Sequence of chain 1.B:
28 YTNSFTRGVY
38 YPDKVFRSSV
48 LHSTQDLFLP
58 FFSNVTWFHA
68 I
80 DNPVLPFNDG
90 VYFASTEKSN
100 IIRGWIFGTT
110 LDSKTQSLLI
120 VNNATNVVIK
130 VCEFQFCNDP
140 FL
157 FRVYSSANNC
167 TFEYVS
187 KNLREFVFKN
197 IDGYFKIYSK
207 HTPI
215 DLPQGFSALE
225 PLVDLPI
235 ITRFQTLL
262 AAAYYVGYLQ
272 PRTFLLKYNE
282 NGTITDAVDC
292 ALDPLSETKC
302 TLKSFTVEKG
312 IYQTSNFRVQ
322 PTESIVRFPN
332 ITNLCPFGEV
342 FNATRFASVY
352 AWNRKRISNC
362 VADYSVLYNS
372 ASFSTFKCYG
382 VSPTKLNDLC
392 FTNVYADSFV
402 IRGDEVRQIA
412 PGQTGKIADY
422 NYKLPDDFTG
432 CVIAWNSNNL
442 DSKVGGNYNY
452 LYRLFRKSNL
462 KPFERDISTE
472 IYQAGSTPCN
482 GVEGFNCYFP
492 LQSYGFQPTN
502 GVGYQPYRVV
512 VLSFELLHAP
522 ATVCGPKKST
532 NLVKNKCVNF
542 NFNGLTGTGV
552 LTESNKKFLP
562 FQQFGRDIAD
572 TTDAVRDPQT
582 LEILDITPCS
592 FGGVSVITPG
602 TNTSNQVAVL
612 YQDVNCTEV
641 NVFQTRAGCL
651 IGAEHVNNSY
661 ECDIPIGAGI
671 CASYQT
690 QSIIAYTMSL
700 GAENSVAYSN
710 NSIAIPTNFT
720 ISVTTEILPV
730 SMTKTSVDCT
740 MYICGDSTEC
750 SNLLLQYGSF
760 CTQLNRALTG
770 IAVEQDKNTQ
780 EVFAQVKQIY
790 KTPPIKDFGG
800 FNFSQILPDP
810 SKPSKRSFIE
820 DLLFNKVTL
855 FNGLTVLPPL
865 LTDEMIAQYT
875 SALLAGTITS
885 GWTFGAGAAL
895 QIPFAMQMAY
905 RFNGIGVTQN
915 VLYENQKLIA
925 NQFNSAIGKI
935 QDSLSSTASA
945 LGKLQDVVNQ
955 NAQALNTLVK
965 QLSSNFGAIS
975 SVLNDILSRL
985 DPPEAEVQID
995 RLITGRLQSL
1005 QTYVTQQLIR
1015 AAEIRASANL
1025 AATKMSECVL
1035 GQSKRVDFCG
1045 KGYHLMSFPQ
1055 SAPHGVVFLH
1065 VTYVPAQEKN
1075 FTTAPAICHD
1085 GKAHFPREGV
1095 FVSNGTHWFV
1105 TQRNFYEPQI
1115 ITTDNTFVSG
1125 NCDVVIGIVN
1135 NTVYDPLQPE

The small molecule below binds the protein below.
Small molecule (SMILES): CC(=O)N[C@H]1[C@H](O[C@H]2[C@H](O)[C@@H](NC(C)=O)CO[C@@H]2CO)O[C@H](CO)[C@@H](O)[C@@H]1O

Binding-site contacts:
Ligand atom C1 contacts residue THR1100 of chain 1.B at 4.2 Å.
Ligand atom C3 contacts residue HIS1101 of chain 1.B at 3.6 Å.
Ligand atom C1 contacts residue HIS1101 of chain 1.B at 3.8 Å.
Ligand atom C4 contacts residue ASN1098 of chain 1.B at 4.2 Å.
Ligand atom N2 contacts residue ASN1098 of chain 1.B at 2.8 Å (h-bond).
Ligand atom C5 contacts residue PHE1103 of chain 1.B at 3.9 Å (hydrophobic).
Ligand atom C7 contacts residue THR1100 of chain 1.B at 3.4 Å.
Ligand atom N2 contacts residue THR1100 of chain 1.B at 2.9 Å (h-bond).
Ligand atom C1 contacts residue PHE1103 of chain 1.B at 4.4 Å (hydrophobic).
Ligand atom O4 contacts residue HIS1101 of chain 1.B at 3.6 Å.
Ligand atom C3 contacts residue THR1100 of chain 1.B at 4.3 Å.
Ligand atom C4 contacts residue HIS1101 of chain 1.B at 3.9 Å.
Ligand atom C8 contacts residue ASN1098 of chain 1.B at 3.5 Å.
Ligand atom C2 contacts residue THR1100 of chain 1.B at 4.0 Å.
Ligand atom C8 contacts residue THR1100 of chain 1.B at 3.0 Å.
Ligand atom O5 contacts residue PHE1103 of chain 1.B at 3.6 Å.
Ligand atom O5 contacts residue HIS1101 of chain 1.B at 4.0 Å.
Ligand atom O7 contacts residue ASN1098 of chain 1.B at 3.1 Å (h-bond).
Ligand atom C3 contacts residue ASN1098 of chain 1.B at 3.7 Å.
Ligand atom C5 contacts residue ASN1098 of chain 1.B at 3.6 Å.
Ligand atom C2 contacts residue HIS1101 of chain 1.B at 4.3 Å.
Ligand atom C5 contacts residue HIS1101 of chain 1.B at 3.5 Å.
Ligand atom C6 contacts residue PHE1103 of chain 1.B at 3.8 Å (hydrophobic).
Ligand atom C2 contacts residue ASN1098 of chain 1.B at 2.4 Å.
Ligand atom C1 contacts residue ASN1098 of chain 1.B at 1.4 Å.
Ligand atom C7 contacts residue ASN1098 of chain 1.B at 3.1 Å.
Ligand atom O5 contacts residue ASN1098 of chain 1.B at 2.3 Å (h-bond).